Sequence of chain 1.A:
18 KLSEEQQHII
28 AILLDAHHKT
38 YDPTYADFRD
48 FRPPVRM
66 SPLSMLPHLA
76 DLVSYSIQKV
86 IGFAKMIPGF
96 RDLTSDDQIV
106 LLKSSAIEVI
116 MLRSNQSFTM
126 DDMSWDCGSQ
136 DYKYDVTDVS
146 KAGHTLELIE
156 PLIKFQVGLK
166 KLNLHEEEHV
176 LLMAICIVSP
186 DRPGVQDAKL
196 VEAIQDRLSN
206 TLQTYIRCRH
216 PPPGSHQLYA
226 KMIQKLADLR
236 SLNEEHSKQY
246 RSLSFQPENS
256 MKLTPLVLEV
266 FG

This small molecule binds to this protein.
Small molecule (SMILES): C=C1[C@H](O)CC(=C/C=C2\CCC[C@]3(C)[C@@H]([C@H](C)CCC[C@@H](O)c4ccc(O)cc4)CC[C@@H]23)C[C@H]1O

Binding-site contacts:
Ligand atom C24 contacts residue VAL78 of chain 1.A at 3.9 Å (hydrophobic).
Ligand atom C27 contacts residue LEU258 of chain 1.A at 3.7 Å (hydrophobic).
Ligand atom O35 contacts residue LEU71 of chain 1.A at 2.9 Å.
Ligand atom C6 contacts residue SER119 of chain 1.A at 3.7 Å.
Ligand atom O30 contacts residue SER122 of chain 1.A at 2.5 Å (h-bond).
Ligand atom C2 contacts residue SER81 of chain 1.A at 3.7 Å.
Ligand atom O34 contacts residue TYR245 of chain 1.A at 3.5 Å.
Ligand atom C31 contacts residue SER81 of chain 1.A at 3.7 Å.
Ligand atom C20 contacts residue HIS149 of chain 1.A at 3.6 Å.
Ligand atom C5 contacts residue SER122 of chain 1.A at 3.6 Å.
Ligand atom O30 contacts residue SER119 of chain 1.A at 3.4 Å.
Ligand atom C7 contacts residue TRP130 of chain 1.A at 3.9 Å (hydrophobic).
Ligand atom C5 contacts residue CYS132 of chain 1.A at 3.6 Å (hydrophobic).
Ligand atom C19 contacts residue ILE112 of chain 1.A at 3.8 Å (hydrophobic).
Ligand atom C8 contacts residue SER119 of chain 1.A at 3.5 Å.
Ligand atom C23 contacts residue HIS149 of chain 1.A at 3.9 Å.
Ligand atom O34 contacts residue HIS241 of chain 1.A at 2.4 Å (h-bond).
Ligand atom C4 contacts residue SER122 of chain 1.A at 3.5 Å.
Ligand atom C27 contacts residue LEU248 of chain 1.A at 3.9 Å (hydrophobic).
Ligand atom C4 contacts residue TYR38 of chain 1.A at 3.7 Å (hydrophobic).
Ligand atom C20 contacts residue HIS241 of chain 1.A at 3.4 Å.
Ligand atom C1 contacts residue SER119 of chain 1.A at 3.6 Å.
Ligand atom C31 contacts residue ARG118 of chain 1.A at 3.7 Å.
Ligand atom C21 contacts residue HIS241 of chain 1.A at 3.1 Å.
Ligand atom O30 contacts residue TYR38 of chain 1.A at 2.9 Å (h-bond).
Ligand atom O29 contacts residue ARG118 of chain 1.A at 3.2 Å (salt-bridge).
Ligand atom O29 contacts residue SER81 of chain 1.A at 2.6 Å (h-bond).
Ligand atom O34 contacts residue HIS149 of chain 1.A at 2.8 Å (h-bond).
Ligand atom C1 contacts residue SER81 of chain 1.A at 3.9 Å.
Ligand atom C7 contacts residue SER119 of chain 1.A at 3.6 Å.
Ligand atom C22 contacts residue HIS149 of chain 1.A at 3.8 Å.
Ligand atom C27 contacts residue ALA147 of chain 1.A at 3.9 Å (hydrophobic).
Ligand atom C4 contacts residue CYS132 of chain 1.A at 3.9 Å (hydrophobic).
Ligand atom C10 contacts residue TRP130 of chain 1.A at 3.3 Å (hydrophobic).
Ligand atom C12 contacts residue VAL144 of chain 1.A at 3.6 Å (hydrophobic).
Ligand atom C33 contacts residue HIS149 of chain 1.A at 3.9 Å.
Ligand atom C26 contacts residue ALA147 of chain 1.A at 3.5 Å (hydrophobic).
Ligand atom C9 contacts residue TRP130 of chain 1.A at 3.9 Å (hydrophobic).
Ligand atom O35 contacts residue ALA147 of chain 1.A at 3.0 Å (h-bond).
Ligand atom C22 contacts residue HIS241 of chain 1.A at 3.1 Å.